Sequence of chain 2.A:
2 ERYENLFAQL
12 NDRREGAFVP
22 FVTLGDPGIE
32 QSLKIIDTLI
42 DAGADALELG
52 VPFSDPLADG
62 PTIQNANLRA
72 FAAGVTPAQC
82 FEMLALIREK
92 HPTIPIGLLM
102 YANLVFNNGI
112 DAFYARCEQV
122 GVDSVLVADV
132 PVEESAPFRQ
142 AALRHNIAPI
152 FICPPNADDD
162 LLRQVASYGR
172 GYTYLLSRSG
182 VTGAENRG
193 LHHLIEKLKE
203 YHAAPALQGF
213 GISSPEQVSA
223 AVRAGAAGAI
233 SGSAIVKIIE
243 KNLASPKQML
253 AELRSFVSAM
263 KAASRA

Binding-site contacts:
Ligand atom O1 contacts residue TYR175 of chain 2.A at 2.8 Å (h-bond).
Ligand atom P contacts residue THR183 of chain 2.A at 4.1 Å.
Ligand atom O4P contacts residue THR183 of chain 2.A at 3.4 Å.
Ligand atom O1 contacts residue LEU100 of chain 2.A at 3.4 Å.
Ligand atom O1P contacts residue PHE212 of chain 2.A at 3.6 Å (h-bond).
Ligand atom C2 contacts residue THR183 of chain 2.A at 3.7 Å.
Ligand atom O1 contacts residue ILE232 of chain 2.A at 3.9 Å.
Ligand atom O1P contacts residue GLY234 of chain 2.A at 3.9 Å.
Ligand atom O2P contacts residue GLY184 of chain 2.A at 4.0 Å.
Ligand atom O4P contacts residue SER235 of chain 2.A at 4.1 Å.
Ligand atom O2 contacts residue GLY234 of chain 2.A at 3.9 Å.
Ligand atom C1 contacts residue PHE22 of chain 2.A at 3.7 Å (hydrophobic).
Ligand atom C1 contacts residue ILE232 of chain 2.A at 3.8 Å (hydrophobic).
Ligand atom O2P contacts residue THR183 of chain 2.A at 3.5 Å.
Ligand atom O1P contacts residue TYR175 of chain 2.A at 4.0 Å.
Ligand atom O3P contacts residue SER233 of chain 2.A at 4.2 Å.
Ligand atom P contacts residue SER235 of chain 2.A at 3.7 Å.
Ligand atom C3 contacts residue PHE212 of chain 2.A at 3.5 Å (hydrophobic).
Ligand atom C2 contacts residue TYR175 of chain 2.A at 3.9 Å (hydrophobic).
Ligand atom C1 contacts residue TYR175 of chain 2.A at 3.6 Å (hydrophobic).
Ligand atom O2 contacts residue THR183 of chain 2.A at 3.5 Å.
Ligand atom O3P contacts residue GLY213 of chain 2.A at 3.6 Å.
Ligand atom O1 contacts residue GLU49 of chain 2.A at 4.1 Å.
Ligand atom P contacts residue PHE212 of chain 2.A at 3.9 Å.
Ligand atom O2 contacts residue ILE64 of chain 2.A at 3.0 Å.
Ligand atom O4P contacts residue GLY213 of chain 2.A at 3.0 Å (h-bond).
Ligand atom O4P contacts residue GLY184 of chain 2.A at 3.1 Å (h-bond).
Ligand atom C3 contacts residue TYR175 of chain 2.A at 3.5 Å (hydrophobic).
Ligand atom P contacts residue GLY234 of chain 2.A at 3.8 Å.
Ligand atom P contacts residue GLY184 of chain 2.A at 4.2 Å.
Ligand atom O4P contacts residue PHE212 of chain 2.A at 3.1 Å.
Ligand atom O3P contacts residue GLY234 of chain 2.A at 3.2 Å (h-bond).
Ligand atom O2P contacts residue GLY234 of chain 2.A at 3.7 Å.
Ligand atom P contacts residue GLY213 of chain 2.A at 3.9 Å.
Ligand atom O3P contacts residue SER235 of chain 2.A at 3.5 Å (h-bond).
Ligand atom O2P contacts residue SER235 of chain 2.A at 2.7 Å (h-bond).
Ligand atom O3P contacts residue ILE214 of chain 2.A at 4.0 Å.
Ligand atom C3 contacts residue THR183 of chain 2.A at 3.5 Å.
Ligand atom O2P contacts residue ILE64 of chain 2.A at 3.7 Å.
Ligand atom O2 contacts residue PHE22 of chain 2.A at 3.8 Å.

A protein and the small-molecule ligand that binds it are described below.
Small molecule (SMILES): O=P(O)(O)OC[C@H](O)CO